Sequence of chain 2.A:
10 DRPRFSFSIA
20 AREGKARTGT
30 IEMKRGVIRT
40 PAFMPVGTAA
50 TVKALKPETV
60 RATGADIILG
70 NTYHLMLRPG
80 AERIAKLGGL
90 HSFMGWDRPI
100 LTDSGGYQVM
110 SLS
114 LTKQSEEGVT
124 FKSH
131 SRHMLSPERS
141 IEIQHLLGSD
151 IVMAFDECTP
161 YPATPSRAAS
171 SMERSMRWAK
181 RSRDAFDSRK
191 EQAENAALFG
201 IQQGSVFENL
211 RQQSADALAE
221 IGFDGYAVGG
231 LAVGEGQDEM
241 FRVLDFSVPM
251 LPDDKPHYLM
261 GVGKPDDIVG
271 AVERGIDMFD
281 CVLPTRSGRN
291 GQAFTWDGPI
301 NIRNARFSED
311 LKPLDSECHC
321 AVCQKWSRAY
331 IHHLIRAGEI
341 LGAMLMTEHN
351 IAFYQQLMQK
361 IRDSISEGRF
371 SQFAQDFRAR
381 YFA

Binding-site contacts:
Ligand atom C9 contacts residue TYR106 of chain 2.A at 3.6 Å (hydrophobic).
Ligand atom N12 contacts residue LEU231 of chain 2.A at 2.8 Å (h-bond).
Ligand atom C9 contacts residue ASP102 of chain 2.A at 3.5 Å.
Ligand atom O22 contacts residue ARG286 of chain 2.A at 3.6 Å.
Ligand atom N13 contacts residue GLY261 of chain 2.A at 3.6 Å.
Ligand atom N10 contacts residue SER103 of chain 2.A at 3.7 Å.
Ligand atom O18 contacts residue GLN203 of chain 2.A at 3.0 Å (h-bond).
Ligand atom C19 contacts residue VAL282 of chain 2.A at 3.4 Å (hydrophobic).
Ligand atom C9 contacts residue MET260 of chain 2.A at 3.6 Å (hydrophobic).
Ligand atom C16 contacts residue TYR106 of chain 2.A at 3.6 Å (hydrophobic).
Ligand atom N10 contacts residue ASP102 of chain 2.A at 2.7 Å (salt-bridge).
Ligand atom C17 contacts residue ALA232 of chain 2.A at 3.5 Å (hydrophobic).
Ligand atom C6 contacts residue TYR106 of chain 2.A at 3.4 Å (hydrophobic).
Ligand atom C7 contacts residue ASP156 of chain 2.A at 3.6 Å.
Ligand atom N8 contacts residue MET260 of chain 2.A at 3.4 Å.
Ligand atom N13 contacts residue TYR106 of chain 2.A at 3.5 Å.
Ligand atom N10 contacts residue ASP156 of chain 2.A at 2.8 Å (salt-bridge).
Ligand atom C16 contacts residue GLY261 of chain 2.A at 3.6 Å.
Ligand atom N11 contacts residue ASP156 of chain 2.A at 2.7 Å (salt-bridge).
Ligand atom N10 contacts residue ILE201 of chain 2.A at 3.5 Å.
Ligand atom N12 contacts residue MET260 of chain 2.A at 3.5 Å (h-bond).
Ligand atom C7 contacts residue CYS158 of chain 2.A at 3.7 Å (hydrophobic).
Ligand atom N15 contacts residue ALA232 of chain 2.A at 2.9 Å (h-bond).
Ligand atom C5 contacts residue TYR106 of chain 2.A at 3.4 Å (hydrophobic).
Ligand atom C4 contacts residue TYR106 of chain 2.A at 3.6 Å (hydrophobic).
Ligand atom C3 contacts residue TYR106 of chain 2.A at 3.5 Å (hydrophobic).
Ligand atom C9 contacts residue ASP156 of chain 2.A at 3.5 Å.
Ligand atom O18 contacts residue GLY229 of chain 2.A at 3.3 Å.
Ligand atom N12 contacts residue ALA232 of chain 2.A at 3.5 Å (h-bond).
Ligand atom N15 contacts residue GLY261 of chain 2.A at 3.6 Å.
Ligand atom N8 contacts residue ASP102 of chain 2.A at 2.8 Å (salt-bridge).
Ligand atom O18 contacts residue GLY230 of chain 2.A at 2.8 Å (h-bond).
Ligand atom O18 contacts residue ASP156 of chain 2.A at 3.6 Å (salt-bridge).
Ligand atom C14 contacts residue ALA232 of chain 2.A at 3.6 Å (hydrophobic).
Ligand atom N8 contacts residue TYR106 of chain 2.A at 3.3 Å.
Ligand atom C3 contacts residue LEU231 of chain 2.A at 3.6 Å (hydrophobic).
Ligand atom C2 contacts residue CYS158 of chain 2.A at 3.6 Å (hydrophobic).
Ligand atom O18 contacts residue CYS158 of chain 2.A at 3.4 Å.
Ligand atom C20 contacts residue VAL282 of chain 2.A at 3.4 Å (hydrophobic).
Ligand atom C14 contacts residue GLY261 of chain 2.A at 3.6 Å.

A small-molecule ligand and the protein it binds are described below.
Small molecule (SMILES): Nc1nc2cc3nc(NCCc4ccc(CCO)cc4)[nH]c3cc2c(=O)[nH]1